A small-molecule ligand and the protein it binds are described below.
Small molecule (SMILES): CC(=O)N[C@H]1[C@H](O[C@H]2[C@H](O)[C@@H](NC(C)=O)CO[C@@H]2CO)O[C@H](CO)[C@@H](O)[C@@H]1O

Binding-site contacts:
Ligand atom C2 contacts residue ASN12 of chain 41.K at 3.3 Å.
Ligand atom O5 contacts residue ASN12 of chain 41.K at 2.8 Å (h-bond).
Ligand atom C1 contacts residue ASN12 of chain 41.K at 2.2 Å.
Ligand atom C7 contacts residue ASN12 of chain 41.K at 3.9 Å.
Ligand atom O7 contacts residue ASN12 of chain 41.K at 3.6 Å.
Ligand atom N2 contacts residue ASN12 of chain 41.K at 3.8 Å.
Ligand atom C5 contacts residue ASN12 of chain 41.K at 4.2 Å.

Sequence of chain 41.K:
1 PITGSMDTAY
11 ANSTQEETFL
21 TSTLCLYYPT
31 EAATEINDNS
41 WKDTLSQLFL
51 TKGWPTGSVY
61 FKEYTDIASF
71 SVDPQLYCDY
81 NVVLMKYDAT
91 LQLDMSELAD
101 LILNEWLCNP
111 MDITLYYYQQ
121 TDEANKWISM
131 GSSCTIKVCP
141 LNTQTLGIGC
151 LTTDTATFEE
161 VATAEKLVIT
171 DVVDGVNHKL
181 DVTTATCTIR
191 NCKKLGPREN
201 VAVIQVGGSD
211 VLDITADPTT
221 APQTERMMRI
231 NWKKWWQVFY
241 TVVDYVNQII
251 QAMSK